Sequence of chain 11.J:
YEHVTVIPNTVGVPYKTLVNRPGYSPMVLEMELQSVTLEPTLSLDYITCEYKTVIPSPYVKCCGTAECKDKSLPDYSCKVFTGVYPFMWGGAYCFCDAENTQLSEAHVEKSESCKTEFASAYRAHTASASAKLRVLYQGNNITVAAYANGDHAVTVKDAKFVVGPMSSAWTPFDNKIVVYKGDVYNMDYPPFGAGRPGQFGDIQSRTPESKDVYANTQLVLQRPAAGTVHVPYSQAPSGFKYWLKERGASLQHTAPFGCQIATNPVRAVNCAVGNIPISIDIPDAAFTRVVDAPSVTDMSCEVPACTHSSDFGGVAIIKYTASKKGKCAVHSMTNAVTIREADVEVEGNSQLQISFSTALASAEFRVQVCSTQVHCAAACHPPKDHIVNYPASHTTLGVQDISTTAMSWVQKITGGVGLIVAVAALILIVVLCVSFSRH

Binding-site contacts:
Ligand atom C2 contacts residue THR116 of chain 11.J at 3.8 Å.
Ligand atom C8 contacts residue ASN259 of chain 11.K at 4.4 Å.
Ligand atom O4 contacts residue LYS181 of chain 11.J at 4.0 Å.
Ligand atom C3 contacts residue LYS181 of chain 11.J at 4.4 Å.
Ligand atom O3 contacts residue THR116 of chain 11.J at 4.4 Å.
Ligand atom C5 contacts residue LYS181 of chain 11.J at 3.5 Å.
Ligand atom C3 contacts residue ASN259 of chain 11.K at 3.8 Å.
Ligand atom O7 contacts residue ASN259 of chain 11.K at 3.0 Å (h-bond).
Ligand atom C5 contacts residue ASN259 of chain 11.K at 3.7 Å.
Ligand atom C2 contacts residue ASN259 of chain 11.K at 2.5 Å.
Ligand atom C7 contacts residue ASN259 of chain 11.K at 3.2 Å.
Ligand atom C7 contacts residue THR116 of chain 11.J at 3.8 Å.
Ligand atom C4 contacts residue ASN259 of chain 11.K at 4.2 Å.
Ligand atom C1 contacts residue THR116 of chain 11.J at 4.0 Å.
Ligand atom O6 contacts residue LYS181 of chain 11.J at 4.3 Å.
Ligand atom C3 contacts residue THR116 of chain 11.J at 4.0 Å.
Ligand atom N2 contacts residue ASN259 of chain 11.K at 2.9 Å (h-bond).
Ligand atom O5 contacts residue LYS181 of chain 11.J at 4.4 Å.
Ligand atom C8 contacts residue THR116 of chain 11.J at 3.8 Å.
Ligand atom O5 contacts residue ASN259 of chain 11.K at 2.4 Å (h-bond).
Ligand atom N2 contacts residue THR116 of chain 11.J at 3.0 Å (h-bond).
Ligand atom C6 contacts residue LYS181 of chain 11.J at 4.2 Å.
Ligand atom C4 contacts residue LYS181 of chain 11.J at 4.2 Å.
Ligand atom C1 contacts residue ASN259 of chain 11.K at 1.4 Å.

This protein binds this small molecule.
Small molecule (SMILES): CC(=O)N[C@@H]1[C@@H](O)[C@H](O)[C@@H](CO)O[C@H]1O

Sequence of chain 11.K:
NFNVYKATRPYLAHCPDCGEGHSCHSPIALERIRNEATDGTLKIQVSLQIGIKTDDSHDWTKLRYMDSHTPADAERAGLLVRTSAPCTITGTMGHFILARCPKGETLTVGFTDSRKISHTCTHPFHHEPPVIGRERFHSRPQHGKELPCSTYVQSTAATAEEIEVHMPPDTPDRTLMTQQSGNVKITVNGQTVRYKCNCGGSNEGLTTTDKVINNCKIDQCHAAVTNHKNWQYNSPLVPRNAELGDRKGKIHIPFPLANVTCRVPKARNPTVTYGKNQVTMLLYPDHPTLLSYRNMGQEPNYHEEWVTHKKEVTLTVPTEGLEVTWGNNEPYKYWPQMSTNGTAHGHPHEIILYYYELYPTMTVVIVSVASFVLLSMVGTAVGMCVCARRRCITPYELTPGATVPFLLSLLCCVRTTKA